The small molecule below binds the protein below.
Small molecule (SMILES): O=C(O)CNC(=O)c1nc(Cl)c2ccccc2c1O

Binding-site contacts:
Ligand atom C6 contacts residue GLN245 of chain 1.A at 3.7 Å.
Ligand atom C10 contacts residue LEU159 of chain 1.A at 3.5 Å (hydrophobic).
Ligand atom C12 contacts residue LEU159 of chain 1.A at 3.7 Å (hydrophobic).
Ligand atom O13 contacts residue HIS162 of chain 1.A at 3.4 Å (h-bond).
Ligand atom O19 contacts residue TYR153 of chain 1.A at 2.8 Å (h-bond).
Ligand atom CL1 contacts residue GOL1 of chain 1.D at 3.6 Å.
Ligand atom C16 contacts residue ARG241 of chain 1.A at 3.5 Å.
Ligand atom N8 contacts residue ASP164 of chain 1.A at 3.6 Å (salt-bridge).
Ligand atom CL1 contacts residue ASP164 of chain 1.A at 3.1 Å.
Ligand atom C7 contacts residue MN1 of chain 1.C at 3.2 Å.
Ligand atom C16 contacts residue VAL232 of chain 1.A at 3.4 Å (hydrophobic).
Ligand atom C10 contacts residue TYR153 of chain 1.A at 3.6 Å (hydrophobic).
Ligand atom C5 contacts residue ASN151 of chain 1.A at 3.4 Å.
Ligand atom CL1 contacts residue HIS162 of chain 1.A at 3.7 Å.
Ligand atom O17 contacts residue TYR176 of chain 1.A at 2.6 Å (h-bond).
Ligand atom C9 contacts residue LEU159 of chain 1.A at 3.3 Å (hydrophobic).
Ligand atom CL1 contacts residue TRP247 of chain 1.A at 3.5 Å.
Ligand atom O17 contacts residue ARG241 of chain 1.A at 2.8 Å (salt-bridge).
Ligand atom O17 contacts residue LEU192 of chain 1.A at 3.6 Å.
Ligand atom C9 contacts residue MN1 of chain 1.C at 3.0 Å.
Ligand atom C3 contacts residue GLN245 of chain 1.A at 3.7 Å.
Ligand atom N8 contacts residue MN1 of chain 1.C at 2.2 Å.
Ligand atom C1 contacts residue GOL1 of chain 1.D at 3.6 Å.
Ligand atom CL1 contacts residue MN1 of chain 1.C at 3.5 Å.
Ligand atom C4 contacts residue GLN245 of chain 1.A at 3.7 Å.
Ligand atom N14 contacts residue VAL232 of chain 1.A at 3.5 Å.
Ligand atom C7 contacts residue HIS162 of chain 1.A at 3.8 Å.
Ligand atom O18 contacts residue VAL232 of chain 1.A at 3.6 Å.
Ligand atom N8 contacts residue LEU159 of chain 1.A at 3.6 Å.
Ligand atom O13 contacts residue MN1 of chain 1.C at 2.1 Å.
Ligand atom C12 contacts residue MN1 of chain 1.C at 2.9 Å.
Ligand atom O18 contacts residue ILE174 of chain 1.A at 3.7 Å.
Ligand atom C16 contacts residue TYR176 of chain 1.A at 3.6 Å (hydrophobic).
Ligand atom C5 contacts residue GLN245 of chain 1.A at 3.8 Å.
Ligand atom C4 contacts residue ASN151 of chain 1.A at 3.5 Å.
Ligand atom O13 contacts residue HIS230 of chain 1.A at 2.9 Å (h-bond).
Ligand atom C15 contacts residue VAL232 of chain 1.A at 3.3 Å (hydrophobic).
Ligand atom N8 contacts residue HIS162 of chain 1.A at 3.1 Å (h-bond).
Ligand atom C2 contacts residue GLN245 of chain 1.A at 3.7 Å.
Ligand atom O18 contacts residue ARG241 of chain 1.A at 2.7 Å (salt-bridge).

Sequence of chain 1.A:
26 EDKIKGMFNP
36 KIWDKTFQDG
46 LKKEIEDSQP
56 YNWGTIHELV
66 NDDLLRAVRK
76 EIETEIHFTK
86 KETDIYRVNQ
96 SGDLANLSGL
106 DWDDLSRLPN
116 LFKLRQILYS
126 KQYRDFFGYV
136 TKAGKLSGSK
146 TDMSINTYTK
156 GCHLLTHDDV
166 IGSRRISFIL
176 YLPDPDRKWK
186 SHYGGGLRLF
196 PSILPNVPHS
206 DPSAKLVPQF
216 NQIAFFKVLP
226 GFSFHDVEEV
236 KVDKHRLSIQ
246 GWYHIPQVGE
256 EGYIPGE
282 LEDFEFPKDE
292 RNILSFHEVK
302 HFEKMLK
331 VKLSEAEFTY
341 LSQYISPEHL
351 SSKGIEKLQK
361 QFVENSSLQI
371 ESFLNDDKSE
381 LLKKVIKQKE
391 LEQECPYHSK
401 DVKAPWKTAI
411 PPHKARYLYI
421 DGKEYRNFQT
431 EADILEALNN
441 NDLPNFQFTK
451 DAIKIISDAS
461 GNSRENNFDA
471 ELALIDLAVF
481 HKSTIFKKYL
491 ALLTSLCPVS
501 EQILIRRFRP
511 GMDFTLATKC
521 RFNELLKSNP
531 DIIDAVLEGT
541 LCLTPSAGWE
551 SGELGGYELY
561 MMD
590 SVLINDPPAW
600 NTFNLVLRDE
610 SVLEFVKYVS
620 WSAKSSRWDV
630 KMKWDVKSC